This protein binds this small molecule.
Small molecule (SMILES): Cc1cc(C(=O)Nc2nc3cccc(C)c3n2[C@@H]2CCCCN(C(=O)C=CCN(C)C)C2)ccn1

Sequence of chain 1.F:
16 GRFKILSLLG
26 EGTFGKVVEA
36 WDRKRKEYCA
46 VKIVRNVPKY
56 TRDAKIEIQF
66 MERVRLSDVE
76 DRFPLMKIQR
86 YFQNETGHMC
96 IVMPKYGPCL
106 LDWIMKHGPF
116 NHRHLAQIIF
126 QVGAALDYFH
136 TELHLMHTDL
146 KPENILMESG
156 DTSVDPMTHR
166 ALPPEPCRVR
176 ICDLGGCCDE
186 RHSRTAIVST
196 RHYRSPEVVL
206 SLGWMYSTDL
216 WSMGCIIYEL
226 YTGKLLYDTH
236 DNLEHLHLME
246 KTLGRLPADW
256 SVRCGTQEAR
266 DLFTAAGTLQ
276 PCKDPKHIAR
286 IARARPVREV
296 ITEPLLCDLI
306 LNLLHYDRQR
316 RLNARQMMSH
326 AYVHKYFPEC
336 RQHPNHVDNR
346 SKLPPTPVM

Binding-site contacts:
Ligand atom C2 contacts residue ASP107 of chain 1.F at 3.5 Å.
Ligand atom C20 contacts residue TYR101 of chain 1.F at 3.4 Å (hydrophobic).
Ligand atom C5 contacts residue CYS104 of chain 1.F at 3.3 Å (hydrophobic).
Ligand atom C26 contacts residue LEU151 of chain 1.F at 3.7 Å (hydrophobic).
Ligand atom C8 contacts residue GLY25 of chain 1.F at 3.7 Å.
Ligand atom C13 contacts residue LEU151 of chain 1.F at 3.6 Å (hydrophobic).
Ligand atom N6 contacts residue LEU24 of chain 1.F at 3.7 Å.
Ligand atom C15 contacts residue MET98 of chain 1.F at 3.5 Å (hydrophobic).
Ligand atom C2 contacts residue CYS104 of chain 1.F at 2.8 Å (hydrophobic).
Ligand atom C3 contacts residue CYS104 of chain 1.F at 1.8 Å (hydrophobic).
Ligand atom N2 contacts residue LEU151 of chain 1.F at 3.7 Å.
Ligand atom C4 contacts residue CYS104 of chain 1.F at 3.0 Å (hydrophobic).
Ligand atom N1 contacts residue CYS104 of chain 1.F at 3.6 Å.
Ligand atom O1 contacts residue ALA45 of chain 1.F at 3.8 Å.
Ligand atom C4 contacts residue GLU148 of chain 1.F at 3.6 Å.
Ligand atom N6 contacts residue TYR101 of chain 1.F at 3.0 Å (h-bond).
Ligand atom C19 contacts residue TYR101 of chain 1.F at 3.4 Å (hydrophobic).
Ligand atom N1 contacts residue ASP107 of chain 1.F at 2.8 Å (salt-bridge).
Ligand atom C1 contacts residue ASP107 of chain 1.F at 3.3 Å.
Ligand atom O2 contacts residue ASP107 of chain 1.F at 3.8 Å.
Ligand atom C27 contacts residue ASP107 of chain 1.F at 3.8 Å.
Ligand atom N5 contacts residue MET98 of chain 1.F at 3.5 Å.
Ligand atom C25 contacts residue GLY102 of chain 1.F at 3.7 Å.
Ligand atom C24 contacts residue LEU24 of chain 1.F at 3.4 Å (hydrophobic).
Ligand atom C20 contacts residue LEU24 of chain 1.F at 3.6 Å (hydrophobic).
Ligand atom N3 contacts residue GLY102 of chain 1.F at 3.7 Å.
Ligand atom O2 contacts residue CYS104 of chain 1.F at 2.5 Å (h-bond).
Ligand atom C11 contacts residue GLY102 of chain 1.F at 3.5 Å.
Ligand atom N6 contacts residue GLY102 of chain 1.F at 3.5 Å (h-bond).
Ligand atom C19 contacts residue LEU24 of chain 1.F at 3.7 Å (hydrophobic).
Ligand atom C3 contacts residue ASP107 of chain 1.F at 3.7 Å.
Ligand atom O1 contacts residue TYR101 of chain 1.F at 2.9 Å (h-bond).
Ligand atom C19 contacts residue GLY102 of chain 1.F at 3.6 Å.
Ligand atom C9 contacts residue LEU24 of chain 1.F at 3.8 Å (hydrophobic).
Ligand atom N6 contacts residue LYS100 of chain 1.F at 3.6 Å.
Ligand atom C18 contacts residue LEU151 of chain 1.F at 3.6 Å (hydrophobic).
Ligand atom C19 contacts residue LYS100 of chain 1.F at 3.6 Å.
Ligand atom C23 contacts residue PRO103 of chain 1.F at 3.8 Å (hydrophobic).
Ligand atom C20 contacts residue LYS100 of chain 1.F at 3.0 Å.
Ligand atom O2 contacts residue PRO103 of chain 1.F at 3.4 Å.